Sequence of chain 1.F:
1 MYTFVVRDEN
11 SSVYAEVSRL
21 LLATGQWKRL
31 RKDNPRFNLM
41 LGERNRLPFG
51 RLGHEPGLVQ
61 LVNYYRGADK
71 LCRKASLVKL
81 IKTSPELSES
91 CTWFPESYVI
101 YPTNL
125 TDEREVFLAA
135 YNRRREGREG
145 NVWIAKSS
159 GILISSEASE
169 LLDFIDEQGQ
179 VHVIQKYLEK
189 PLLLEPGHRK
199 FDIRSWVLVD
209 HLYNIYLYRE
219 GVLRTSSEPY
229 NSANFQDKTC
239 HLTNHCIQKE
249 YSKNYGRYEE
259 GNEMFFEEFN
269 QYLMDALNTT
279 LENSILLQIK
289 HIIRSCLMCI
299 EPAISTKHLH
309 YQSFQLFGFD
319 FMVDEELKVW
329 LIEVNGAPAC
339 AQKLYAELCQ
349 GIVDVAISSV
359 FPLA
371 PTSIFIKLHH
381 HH

A protein and the small-molecule ligand that binds it are described below.
Small molecule (SMILES): Nc1ncnc2c1ncn2[C@@H]1O[C@H](CO[P](=O)(O)O[P](=O)(O)CP(=O)(O)O)[C@@H](O)[C@H]1O

Binding-site contacts:
Ligand atom O2G contacts residue ARG222 of chain 1.F at 3.6 Å.
Ligand atom N7 contacts residue GLN183 of chain 1.F at 3.5 Å (h-bond).
Ligand atom C3' contacts residue THR241 of chain 1.F at 3.4 Å.
Ligand atom N6 contacts residue TYR185 of chain 1.F at 3.7 Å.
Ligand atom N3 contacts residue TYR185 of chain 1.F at 3.6 Å.
Ligand atom O3' contacts residue THR241 of chain 1.F at 2.0 Å (h-bond).
Ligand atom O1B contacts residue LYS74 of chain 1.F at 3.4 Å (salt-bridge).
Ligand atom N7 contacts residue LYS150 of chain 1.F at 3.0 Å (salt-bridge).
Ligand atom O2G contacts residue ARG202 of chain 1.F at 3.7 Å.
Ligand atom C2 contacts residue TYR185 of chain 1.F at 3.7 Å (hydrophobic).
Ligand atom O1B contacts residue MG1 of chain 1.V at 2.4 Å.
Ligand atom C8 contacts residue ILE148 of chain 1.F at 3.6 Å (hydrophobic).
Ligand atom O2B contacts residue MG1 of chain 1.V at 3.7 Å.
Ligand atom O1B contacts residue GLU331 of chain 1.F at 2.6 Å (salt-bridge).
Ligand atom C2 contacts residue LYS198 of chain 1.F at 3.3 Å.
Ligand atom C4 contacts residue LYS198 of chain 1.F at 3.8 Å.
Ligand atom C8 contacts residue LYS150 of chain 1.F at 3.3 Å.
Ligand atom O2G contacts residue GLU331 of chain 1.F at 3.6 Å (salt-bridge).
Ligand atom N1 contacts residue LEU186 of chain 1.F at 2.9 Å (h-bond).
Ligand atom N6 contacts residue LYS184 of chain 1.F at 2.6 Å (salt-bridge).
Ligand atom O3G contacts residue MG1 of chain 1.V at 2.5 Å.
Ligand atom O2G contacts residue ASP318 of chain 1.F at 2.2 Å (salt-bridge).
Ligand atom O2' contacts residue LYS198 of chain 1.F at 3.2 Å.
Ligand atom O2' contacts residue THR241 of chain 1.F at 3.8 Å.
Ligand atom PG contacts residue GLU331 of chain 1.F at 3.3 Å.
Ligand atom O2' contacts residue HIS239 of chain 1.F at 3.3 Å (h-bond).
Ligand atom N1 contacts residue TYR185 of chain 1.F at 3.6 Å.
Ligand atom O3G contacts residue ASN333 of chain 1.F at 2.7 Å (h-bond).
Ligand atom PG contacts residue ASP318 of chain 1.F at 3.7 Å.
Ligand atom C3B contacts residue ASN242 of chain 1.F at 3.3 Å.
Ligand atom N3 contacts residue LYS198 of chain 1.F at 2.7 Å (salt-bridge).
Ligand atom N6 contacts residue GLN183 of chain 1.F at 3.5 Å (h-bond).
Ligand atom C2 contacts residue LEU186 of chain 1.F at 3.5 Å (hydrophobic).
Ligand atom O2A contacts residue LYS150 of chain 1.F at 2.9 Å (salt-bridge).
Ligand atom C6 contacts residue LYS184 of chain 1.F at 3.7 Å.
Ligand atom PB contacts residue MG1 of chain 1.V at 3.5 Å.
Ligand atom O1A contacts residue GLU331 of chain 1.F at 3.5 Å.
Ligand atom O2A contacts residue LYS74 of chain 1.F at 3.5 Å.
Ligand atom N7 contacts residue ILE148 of chain 1.F at 3.6 Å.
Ligand atom O3G contacts residue GLU331 of chain 1.F at 2.0 Å (salt-bridge).